Binding-site contacts:
Ligand atom C6 contacts residue ASN41 of chain 1.B at 4.3 Å.
Ligand atom O7 contacts residue ASN41 of chain 1.B at 3.5 Å (h-bond).
Ligand atom C5 contacts residue ASN41 of chain 1.B at 3.5 Å.
Ligand atom O5 contacts residue ASN41 of chain 1.B at 2.1 Å (h-bond).
Ligand atom C2 contacts residue ASN41 of chain 1.B at 2.5 Å.
Ligand atom C5 contacts residue SER69 of chain 1.B at 4.4 Å.
Ligand atom N2 contacts residue ASN41 of chain 1.B at 3.1 Å (h-bond).
Ligand atom O7 contacts residue BMA3 of chain 1.I at 3.2 Å.
Ligand atom C6 contacts residue BMA3 of chain 1.I at 4.3 Å.
Ligand atom O3 contacts residue NAG1 of chain 1.K at 3.9 Å.
Ligand atom C7 contacts residue BMA3 of chain 1.I at 4.0 Å.
Ligand atom O5 contacts residue SER69 of chain 1.B at 4.1 Å.
Ligand atom C7 contacts residue ASN41 of chain 1.B at 3.5 Å.
Ligand atom C3 contacts residue ASN41 of chain 1.B at 3.8 Å.
Ligand atom C1 contacts residue ASN41 of chain 1.B at 1.4 Å.
Ligand atom C6 contacts residue SER69 of chain 1.B at 3.8 Å.
Ligand atom O3 contacts residue BMA3 of chain 1.I at 4.1 Å.
Ligand atom O2 contacts residue SER69 of chain 1.B at 4.3 Å.
Ligand atom C4 contacts residue ASN41 of chain 1.B at 4.2 Å.

The protein below binds the small molecule below.
Small molecule (SMILES): CC(=O)N[C@H]1[C@H](O[C@H]2[C@H](O[C@@H]3O[C@@H](C)[C@@H](O)[C@@H](O)[C@@H]3O)[C@@H](NC(C)=O)CO[C@@H]2CO[C@@H]2O[C@@H](C)[C@@H](O)[C@@H](O)[C@@H]2O)O[C@H](CO)[C@@H](O)[C@@H]1O

Sequence of chain 1.B:
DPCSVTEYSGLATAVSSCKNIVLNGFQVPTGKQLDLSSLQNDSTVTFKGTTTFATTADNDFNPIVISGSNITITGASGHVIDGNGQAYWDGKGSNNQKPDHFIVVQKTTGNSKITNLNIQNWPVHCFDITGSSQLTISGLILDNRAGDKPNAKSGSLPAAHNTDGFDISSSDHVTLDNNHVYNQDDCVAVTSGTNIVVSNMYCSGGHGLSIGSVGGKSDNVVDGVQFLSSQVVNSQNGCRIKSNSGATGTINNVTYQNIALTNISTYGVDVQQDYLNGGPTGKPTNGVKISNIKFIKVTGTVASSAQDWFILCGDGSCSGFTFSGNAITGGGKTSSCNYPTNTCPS